The protein below binds the small molecule below.
Small molecule (SMILES): Nc1ccn([C@@H]2O[C@H](CO[P](=O)(O)O[C@H]3[C@@H](O)[C@@H](n4ccc(=O)[nH]c4=O)O[C@@H]3CO)[C@@H](O[P](=O)(O)OC[C@H]3O[C@@H](n4ccc(N)nc4=O)[C@H](O)[C@@H]3O[P](=O)(O)OC[C@H]3O[C@@H](n4cnc5c(=O)nc(N)[nH]c54)[C@H](O)[C@@H]3O[P](=O)(O)OC[C@H]3O[C@@H](n4cnc5c(N)ncnc54)[C@H](O)[C@@H]3O)[C@H]2O)c(=O)n1

Binding-site contacts:
Ligand atom C2 contacts residue ARG255 of chain 1.G at 3.2 Å.
Ligand atom OP2 contacts residue PRO277 of chain 1.G at 3.2 Å.
Ligand atom OP1 contacts residue LYS170 of chain 1.G at 2.5 Å (salt-bridge).
Ligand atom N1 contacts residue ARG255 of chain 1.G at 3.4 Å (salt-bridge).
Ligand atom OP1 contacts residue LEU278 of chain 1.G at 3.1 Å (h-bond).
Ligand atom OP2 contacts residue ALA280 of chain 1.G at 3.0 Å (h-bond).
Ligand atom O2' contacts residue ALA280 of chain 1.G at 3.0 Å.
Ligand atom OP1 contacts residue THR123 of chain 1.G at 2.8 Å (h-bond).
Ligand atom OP2 contacts residue LYS170 of chain 1.G at 2.9 Å (salt-bridge).
Ligand atom O5' contacts residue ALA317 of chain 1.G at 3.5 Å.
Ligand atom C2 contacts residue ARG252 of chain 1.G at 3.3 Å.
Ligand atom N2 contacts residue ASP275 of chain 1.G at 3.4 Å (salt-bridge).
Ligand atom O4' contacts residue LYS316 of chain 1.G at 3.2 Å.
Ligand atom N3 contacts residue ARG120 of chain 1.G at 2.9 Å (salt-bridge).
Ligand atom N4 contacts residue ARG318 of chain 1.G at 3.5 Å.
Ligand atom C2' contacts residue GLU256 of chain 1.G at 3.3 Å.
Ligand atom OP2 contacts residue ARG174 of chain 1.G at 2.9 Å (salt-bridge).
Ligand atom C4' contacts residue LYS316 of chain 1.G at 3.2 Å.
Ligand atom O4' contacts residue LEU313 of chain 1.G at 3.6 Å.
Ligand atom C4' contacts residue TYR171 of chain 1.G at 3.4 Å (hydrophobic).
Ligand atom N2 contacts residue VAL254 of chain 1.G at 3.3 Å.
Ligand atom O4' contacts residue ARG283 of chain 1.G at 3.4 Å.
Ligand atom OP2 contacts residue TYR171 of chain 1.G at 3.5 Å.
Ligand atom C1' contacts residue LYS316 of chain 1.G at 3.6 Å.
Ligand atom O2 contacts residue ARG255 of chain 1.G at 3.5 Å (salt-bridge).
Ligand atom O2 contacts residue ARG120 of chain 1.G at 3.0 Å (salt-bridge).
Ligand atom N4 contacts residue GLN89 of chain 1.G at 3.2 Å (h-bond).
Ligand atom N2 contacts residue ARG252 of chain 1.G at 3.0 Å (salt-bridge).
Ligand atom O2' contacts residue LYS316 of chain 1.G at 3.2 Å.
Ligand atom O2 contacts residue ASN284 of chain 1.G at 3.2 Å (h-bond).
Ligand atom C4' contacts residue ARG283 of chain 1.G at 3.3 Å.
Ligand atom O2' contacts residue GLU256 of chain 1.G at 3.3 Å (salt-bridge).
Ligand atom O3' contacts residue ILE121 of chain 1.G at 3.5 Å.
Ligand atom N1 contacts residue ARG252 of chain 1.G at 2.6 Å (salt-bridge).
Ligand atom O2' contacts residue ARG255 of chain 1.G at 3.4 Å (salt-bridge).
Ligand atom OP2 contacts residue TYR171 of chain 1.G at 2.6 Å (h-bond).
Ligand atom N3 contacts residue ARG255 of chain 1.G at 3.3 Å (salt-bridge).
Ligand atom OP1 contacts residue PRO277 of chain 1.G at 3.5 Å.
Ligand atom C5' contacts residue TYR171 of chain 1.G at 2.8 Å (hydrophobic).
Ligand atom OP2 contacts residue THR279 of chain 1.G at 3.5 Å.

Sequence of chain 1.G:
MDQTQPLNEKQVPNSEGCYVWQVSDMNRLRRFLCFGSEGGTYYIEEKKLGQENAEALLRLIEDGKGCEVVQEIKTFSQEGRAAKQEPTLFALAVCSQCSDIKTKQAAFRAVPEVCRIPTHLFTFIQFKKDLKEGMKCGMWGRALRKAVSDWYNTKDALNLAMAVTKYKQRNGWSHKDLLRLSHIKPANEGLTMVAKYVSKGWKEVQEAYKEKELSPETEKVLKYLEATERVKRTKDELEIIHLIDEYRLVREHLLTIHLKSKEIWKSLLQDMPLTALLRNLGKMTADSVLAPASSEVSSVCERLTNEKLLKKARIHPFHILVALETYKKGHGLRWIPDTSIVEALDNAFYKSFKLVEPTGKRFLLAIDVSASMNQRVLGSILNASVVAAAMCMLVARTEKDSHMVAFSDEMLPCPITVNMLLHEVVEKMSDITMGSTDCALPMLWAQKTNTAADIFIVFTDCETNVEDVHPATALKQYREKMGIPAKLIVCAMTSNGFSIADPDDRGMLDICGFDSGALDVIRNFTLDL